Sequence of chain 2.A:
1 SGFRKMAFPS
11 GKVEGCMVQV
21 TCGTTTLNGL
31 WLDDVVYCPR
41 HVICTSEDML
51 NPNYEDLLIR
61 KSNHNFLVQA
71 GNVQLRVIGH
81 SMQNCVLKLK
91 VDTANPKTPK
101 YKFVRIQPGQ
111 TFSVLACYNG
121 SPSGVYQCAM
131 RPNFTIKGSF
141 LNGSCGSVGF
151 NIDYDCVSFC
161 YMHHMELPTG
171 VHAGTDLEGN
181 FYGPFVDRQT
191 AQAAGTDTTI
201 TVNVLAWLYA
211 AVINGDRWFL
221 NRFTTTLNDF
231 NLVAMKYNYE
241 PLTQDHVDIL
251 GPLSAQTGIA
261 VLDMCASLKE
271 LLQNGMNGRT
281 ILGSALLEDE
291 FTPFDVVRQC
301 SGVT

Binding-site contacts:
Ligand atom C contacts residue MET49 of chain 2.A at 3.6 Å (hydrophobic).
Ligand atom C18 contacts residue GLU166 of chain 2.A at 3.5 Å.
Ligand atom C17 contacts residue PHE140 of chain 2.A at 3.6 Å (hydrophobic).
Ligand atom C18 contacts residue PHE140 of chain 2.A at 3.0 Å (hydrophobic).
Ligand atom C9 contacts residue HIS41 of chain 2.A at 3.4 Å.
Ligand atom O contacts residue MET165 of chain 2.A at 3.3 Å.
Ligand atom C contacts residue MET165 of chain 2.A at 3.6 Å (hydrophobic).
Ligand atom C1 contacts residue MET49 of chain 2.A at 3.4 Å (hydrophobic).
Ligand atom C19 contacts residue GLU166 of chain 2.A at 3.8 Å.
Ligand atom C17 contacts residue LEU141 of chain 2.A at 3.4 Å (hydrophobic).
Ligand atom C1 contacts residue MET165 of chain 2.A at 3.4 Å (hydrophobic).
Ligand atom C3 contacts residue GLN189 of chain 2.A at 3.6 Å.
Ligand atom C2 contacts residue MET49 of chain 2.A at 3.7 Å (hydrophobic).
Ligand atom CL contacts residue ASP187 of chain 2.A at 3.1 Å.
Ligand atom C5 contacts residue HIS41 of chain 2.A at 3.9 Å.
Ligand atom CL contacts residue MET165 of chain 2.A at 3.6 Å.
Ligand atom N2 contacts residue GLU166 of chain 2.A at 3.6 Å.
Ligand atom C19 contacts residue HIS163 of chain 2.A at 3.4 Å.
Ligand atom C5 contacts residue HIS164 of chain 2.A at 3.3 Å.
Ligand atom C2 contacts residue ARG188 of chain 2.A at 3.8 Å.
Ligand atom C16 contacts residue ASN142 of chain 2.A at 3.4 Å.
Ligand atom C10 contacts residue THR25 of chain 2.A at 3.8 Å.
Ligand atom CL contacts residue HIS164 of chain 2.A at 3.9 Å.
Ligand atom N2 contacts residue PHE140 of chain 2.A at 3.7 Å.
Ligand atom N2 contacts residue SER144 of chain 2.A at 3.6 Å.
Ligand atom O contacts residue HIS164 of chain 2.A at 3.9 Å.
Ligand atom C18 contacts residue LEU141 of chain 2.A at 3.7 Å (hydrophobic).
Ligand atom C19 contacts residue CYS145 of chain 2.A at 3.8 Å (hydrophobic).
Ligand atom C11 contacts residue THR25 of chain 2.A at 3.8 Å.
Ligand atom C2 contacts residue GLN189 of chain 2.A at 3.7 Å.
Ligand atom C11 contacts residue SER46 of chain 2.A at 3.8 Å.
Ligand atom C7 contacts residue HIS41 of chain 2.A at 3.6 Å.
Ligand atom C17 contacts residue ASN142 of chain 2.A at 3.8 Å.
Ligand atom C1 contacts residue ARG188 of chain 2.A at 3.6 Å.
Ligand atom O contacts residue GLU166 of chain 2.A at 2.9 Å (salt-bridge).
Ligand atom C10 contacts residue CYS44 of chain 2.A at 3.5 Å (hydrophobic).
Ligand atom N1 contacts residue CYS145 of chain 2.A at 3.9 Å.
Ligand atom C5 contacts residue MET165 of chain 2.A at 3.9 Å (hydrophobic).
Ligand atom N2 contacts residue HIS163 of chain 2.A at 2.9 Å (h-bond).
Ligand atom CL contacts residue HIS41 of chain 2.A at 3.7 Å.

The protein below binds the small molecule below.
Small molecule (SMILES): O=C(Nc1cccnc1)N(CCC1CCCCC1)c1cccc(Cl)c1